Sequence of chain 1.G:
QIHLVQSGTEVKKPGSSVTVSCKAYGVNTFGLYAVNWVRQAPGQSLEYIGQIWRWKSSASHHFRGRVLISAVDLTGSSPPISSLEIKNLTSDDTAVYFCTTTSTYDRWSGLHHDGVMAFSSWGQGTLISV

The small molecule below binds the protein below.
Small molecule (SMILES): CC(=O)N[C@@H]1[C@@H](O)[C@H](O)[C@@H](CO)O[C@H]1O

Binding-site contacts:
Ligand atom N2 contacts residue ASN88 of chain 1.G at 3.0 Å (h-bond).
Ligand atom C3 contacts residue ASN88 of chain 1.G at 3.8 Å.
Ligand atom C8 contacts residue ASN88 of chain 1.G at 4.1 Å.
Ligand atom C5 contacts residue ASN88 of chain 1.G at 3.6 Å.
Ligand atom O5 contacts residue ASN88 of chain 1.G at 2.3 Å (h-bond).
Ligand atom C4 contacts residue ASN88 of chain 1.G at 4.2 Å.
Ligand atom C1 contacts residue ASN88 of chain 1.G at 1.4 Å.
Ligand atom C2 contacts residue ASN88 of chain 1.G at 2.5 Å.
Ligand atom O6 contacts residue ASN88 of chain 1.G at 4.3 Å.
Ligand atom C7 contacts residue ASN88 of chain 1.G at 3.8 Å.
Ligand atom C8 contacts residue GLY15 of chain 1.G at 3.4 Å.